Binding-site contacts:
Ligand atom C2 contacts residue VAL197 of chain 5.A at 3.8 Å (hydrophobic).
Ligand atom N1 contacts residue VAL197 of chain 5.A at 3.7 Å.
Ligand atom C5 contacts residue VAL197 of chain 5.A at 3.7 Å (hydrophobic).
Ligand atom O5' contacts residue PHE179 of chain 5.A at 3.2 Å.
Ligand atom O5' contacts residue ARG63 of chain 1.A at 3.9 Å.
Ligand atom C6 contacts residue GLY112 of chain 5.A at 3.6 Å.
Ligand atom O6 contacts residue GLY112 of chain 5.A at 3.1 Å.
Ligand atom C5' contacts residue PHE179 of chain 5.A at 3.6 Å (hydrophobic).
Ligand atom C2' contacts residue MET199 of chain 5.A at 3.4 Å (hydrophobic).
Ligand atom C6 contacts residue VAL197 of chain 5.A at 3.8 Å (hydrophobic).
Ligand atom C2' contacts residue GLU198 of chain 5.A at 3.6 Å.
Ligand atom C5' contacts residue HIS24 of chain 1.A at 3.8 Å.
Ligand atom N2 contacts residue VAL197 of chain 5.A at 3.5 Å.
Ligand atom C4 contacts residue VAL197 of chain 5.A at 3.6 Å (hydrophobic).
Ligand atom N1 contacts residue PHE179 of chain 5.A at 3.9 Å.
Ligand atom C2 contacts residue PHE179 of chain 5.A at 3.7 Å (hydrophobic).
Ligand atom N3 contacts residue VAL197 of chain 5.A at 3.6 Å.
Ligand atom N7 contacts residue CYS111 of chain 5.A at 3.6 Å.
Ligand atom O3' contacts residue GLU200 of chain 5.A at 2.6 Å (salt-bridge).
Ligand atom C2' contacts residue GLU200 of chain 5.A at 3.4 Å.
Ligand atom N7 contacts residue GLY112 of chain 5.A at 3.4 Å (h-bond).
Ligand atom C5' contacts residue MET199 of chain 5.A at 4.0 Å (hydrophobic).
Ligand atom C5 contacts residue GLY112 of chain 5.A at 3.5 Å.
Ligand atom C8 contacts residue SER110 of chain 5.A at 3.3 Å.
Ligand atom N9 contacts residue SER110 of chain 5.A at 3.6 Å.
Ligand atom N3 contacts residue PHE179 of chain 5.A at 3.8 Å.
Ligand atom C8 contacts residue SER222 of chain 5.A at 3.5 Å.
Ligand atom O6 contacts residue SER222 of chain 5.A at 4.0 Å.
Ligand atom N7 contacts residue SER110 of chain 5.A at 4.0 Å.
Ligand atom C3' contacts residue MET199 of chain 5.A at 3.6 Å (hydrophobic).
Ligand atom C5' contacts residue MET84 of chain 5.A at 4.0 Å (hydrophobic).
Ligand atom O6 contacts residue VAL225 of chain 5.A at 3.4 Å.
Ligand atom C8 contacts residue CYS111 of chain 5.A at 3.7 Å (hydrophobic).
Ligand atom N7 contacts residue SER222 of chain 5.A at 2.7 Å (h-bond).
Ligand atom C5 contacts residue SER222 of chain 5.A at 3.8 Å.
Ligand atom C3' contacts residue GLU200 of chain 5.A at 3.5 Å.
Ligand atom O5' contacts residue HIS24 of chain 1.A at 3.0 Å (h-bond).
Ligand atom C1' contacts residue SER110 of chain 5.A at 3.5 Å.
Ligand atom N3 contacts residue GLU198 of chain 5.A at 3.8 Å.
Ligand atom N2 contacts residue PHE179 of chain 5.A at 3.8 Å.

Sequence of chain 5.A:
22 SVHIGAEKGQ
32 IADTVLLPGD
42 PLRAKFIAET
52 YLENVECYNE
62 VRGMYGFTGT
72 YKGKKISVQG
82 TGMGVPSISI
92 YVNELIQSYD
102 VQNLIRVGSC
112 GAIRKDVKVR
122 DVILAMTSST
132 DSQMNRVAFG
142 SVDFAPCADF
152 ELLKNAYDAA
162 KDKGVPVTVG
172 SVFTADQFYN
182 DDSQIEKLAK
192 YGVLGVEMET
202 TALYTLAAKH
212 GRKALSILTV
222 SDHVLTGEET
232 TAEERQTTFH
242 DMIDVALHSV

The protein below binds the small molecule below.
Small molecule (SMILES): Nc1nc(=O)c2ncn([C@H]3C[C@H](O)[C@@H](CO)O3)c2[nH]1

Sequence of chain 1.A:
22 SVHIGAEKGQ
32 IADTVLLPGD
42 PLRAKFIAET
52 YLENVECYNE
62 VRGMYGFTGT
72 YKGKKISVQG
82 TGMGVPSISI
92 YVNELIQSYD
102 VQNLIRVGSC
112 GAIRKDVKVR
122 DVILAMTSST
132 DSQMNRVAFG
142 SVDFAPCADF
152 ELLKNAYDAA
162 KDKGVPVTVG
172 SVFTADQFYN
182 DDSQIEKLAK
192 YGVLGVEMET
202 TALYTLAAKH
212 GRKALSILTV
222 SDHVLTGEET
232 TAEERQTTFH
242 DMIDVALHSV